Binding-site contacts:
Ligand atom C1 contacts residue ALA62 of chain 1.A at 4.3 Å (hydrophobic).
Ligand atom O6 contacts residue SER85 of chain 1.A at 4.4 Å.
Ligand atom C5 contacts residue ALA62 of chain 1.A at 4.1 Å (hydrophobic).
Ligand atom C5 contacts residue ASN61 of chain 1.A at 3.7 Å.
Ligand atom O7 contacts residue ASN61 of chain 1.A at 3.7 Å.
Ligand atom C6 contacts residue THR63 of chain 1.A at 4.4 Å.
Ligand atom C4 contacts residue ASN61 of chain 1.A at 4.2 Å.
Ligand atom O5 contacts residue ALA62 of chain 1.A at 3.5 Å (h-bond).
Ligand atom O6 contacts residue ALA62 of chain 1.A at 4.2 Å.
Ligand atom C1 contacts residue ASN61 of chain 1.A at 1.4 Å.
Ligand atom C3 contacts residue ASN61 of chain 1.A at 3.8 Å.
Ligand atom C2 contacts residue ASN61 of chain 1.A at 2.5 Å.
Ligand atom N2 contacts residue ASN61 of chain 1.A at 3.0 Å (h-bond).
Ligand atom C7 contacts residue ASN61 of chain 1.A at 3.2 Å.
Ligand atom O6 contacts residue THR63 of chain 1.A at 3.6 Å (h-bond).
Ligand atom C6 contacts residue ALA62 of chain 1.A at 3.8 Å (hydrophobic).
Ligand atom O5 contacts residue ASN61 of chain 1.A at 2.4 Å (h-bond).
Ligand atom C8 contacts residue ASN61 of chain 1.A at 3.7 Å.

This protein binds this small molecule.
Small molecule (SMILES): CC(=O)N[C@@H]1[C@@H](O)[C@H](O)[C@@H](CO)O[C@H]1O

Sequence of chain 1.A:
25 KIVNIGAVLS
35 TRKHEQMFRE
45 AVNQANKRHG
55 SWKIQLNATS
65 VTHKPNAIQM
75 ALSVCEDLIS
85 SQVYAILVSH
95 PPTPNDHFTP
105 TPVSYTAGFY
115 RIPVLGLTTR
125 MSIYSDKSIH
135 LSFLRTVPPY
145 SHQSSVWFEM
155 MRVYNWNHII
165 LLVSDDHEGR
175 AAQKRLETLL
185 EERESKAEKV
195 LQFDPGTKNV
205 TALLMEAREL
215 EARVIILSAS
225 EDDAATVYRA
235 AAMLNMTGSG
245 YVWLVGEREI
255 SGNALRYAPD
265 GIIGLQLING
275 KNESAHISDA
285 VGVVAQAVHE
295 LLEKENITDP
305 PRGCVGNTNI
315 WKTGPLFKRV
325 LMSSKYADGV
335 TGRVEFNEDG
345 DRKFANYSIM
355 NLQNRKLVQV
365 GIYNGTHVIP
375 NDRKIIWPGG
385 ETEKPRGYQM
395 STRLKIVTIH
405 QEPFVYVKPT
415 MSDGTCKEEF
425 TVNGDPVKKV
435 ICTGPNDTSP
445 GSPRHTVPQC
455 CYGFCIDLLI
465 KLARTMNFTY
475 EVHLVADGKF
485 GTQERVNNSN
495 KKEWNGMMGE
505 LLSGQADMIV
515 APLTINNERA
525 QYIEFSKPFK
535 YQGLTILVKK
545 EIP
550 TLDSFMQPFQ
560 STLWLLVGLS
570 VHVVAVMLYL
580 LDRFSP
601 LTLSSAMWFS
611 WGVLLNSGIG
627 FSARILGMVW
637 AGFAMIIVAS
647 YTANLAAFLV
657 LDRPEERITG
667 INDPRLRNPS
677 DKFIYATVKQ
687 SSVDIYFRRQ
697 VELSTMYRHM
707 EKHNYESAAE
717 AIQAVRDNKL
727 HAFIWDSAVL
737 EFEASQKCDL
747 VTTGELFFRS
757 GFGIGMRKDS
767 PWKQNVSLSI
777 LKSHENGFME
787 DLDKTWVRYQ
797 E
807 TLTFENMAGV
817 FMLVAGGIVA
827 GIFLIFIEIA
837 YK